Binding-site contacts:
Ligand atom O1 contacts residue SER14 of chain 1.B at 2.8 Å.
Ligand atom C1 contacts residue SER14 of chain 1.B at 2.4 Å.
Ligand atom O5 contacts residue GLY13 of chain 1.B at 4.1 Å.
Ligand atom O5 contacts residue SER14 of chain 1.B at 1.4 Å.
Ligand atom O5 contacts residue ARG15 of chain 1.B at 3.9 Å.

Sequence of chain 1.B:
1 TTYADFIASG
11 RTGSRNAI

This protein binds this small molecule.
Small molecule (SMILES): O[C@@H]1[C@H](O)[C@H](O)CO[C@H]1O